Sequence of chain 1.A:
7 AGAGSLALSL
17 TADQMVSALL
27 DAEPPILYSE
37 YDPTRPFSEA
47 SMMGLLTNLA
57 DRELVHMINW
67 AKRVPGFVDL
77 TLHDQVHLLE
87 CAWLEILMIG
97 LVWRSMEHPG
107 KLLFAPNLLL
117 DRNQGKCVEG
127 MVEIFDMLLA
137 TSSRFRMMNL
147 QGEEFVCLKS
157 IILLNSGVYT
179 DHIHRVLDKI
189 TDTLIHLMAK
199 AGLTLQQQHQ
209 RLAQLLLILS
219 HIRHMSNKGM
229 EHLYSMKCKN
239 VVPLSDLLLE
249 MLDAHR

The small molecule below binds the protein below.
Small molecule (SMILES): CC[C@H](C)[C@H](NC(=O)[C@H](C)N)C(=O)N[C@@H](CC(C)C)C(=O)N[C@@H](Cc1cnc[nH]1)C(=O)N[C@@H](CCCN=C(N)N)C(=O)N[C@@H](CC(C)C)C(=O)N[C@@H](CC(C)C)C(=O)N[C@H](CO)CCC(N)=O

Binding-site contacts:
Ligand atom CA contacts residue GLU248 of chain 1.A at 3.3 Å.
Ligand atom CD1 contacts residue GLN81 of chain 1.A at 3.6 Å.
Ligand atom CG contacts residue VAL82 of chain 1.A at 3.7 Å (hydrophobic).
Ligand atom CD2 contacts residue ILE64 of chain 1.A at 3.9 Å (hydrophobic).
Ligand atom CD1 contacts residue VAL82 of chain 1.A at 3.6 Å (hydrophobic).
Ligand atom N contacts residue GLU248 of chain 1.A at 2.8 Å (salt-bridge).
Ligand atom CD2 contacts residue LEU85 of chain 1.A at 3.9 Å (hydrophobic).
Ligand atom CD1 contacts residue LEU245 of chain 1.A at 3.7 Å (hydrophobic).
Ligand atom N contacts residue LEU78 of chain 1.A at 3.9 Å.
Ligand atom N contacts residue GLU248 of chain 1.A at 3.5 Å (salt-bridge).
Ligand atom CB contacts residue GLU248 of chain 1.A at 3.6 Å.
Ligand atom ND1 contacts residue VAL82 of chain 1.A at 3.6 Å.
Ligand atom CG1 contacts residue GLU248 of chain 1.A at 3.3 Å.
Ligand atom CA contacts residue LYS68 of chain 1.A at 3.8 Å.
Ligand atom CD1 contacts residue ILE64 of chain 1.A at 3.4 Å (hydrophobic).
Ligand atom CD2 contacts residue LEU78 of chain 1.A at 4.0 Å (hydrophobic).
Ligand atom N contacts residue VAL82 of chain 1.A at 4.0 Å.
Ligand atom CD1 contacts residue GLU248 of chain 1.A at 3.7 Å.
Ligand atom C contacts residue LEU78 of chain 1.A at 4.0 Å (hydrophobic).
Ligand atom C contacts residue LYS68 of chain 1.A at 4.0 Å.
Ligand atom CB contacts residue ILE64 of chain 1.A at 4.0 Å (hydrophobic).
Ligand atom CD1 contacts residue ASP244 of chain 1.A at 3.4 Å.
Ligand atom C contacts residue LYS68 of chain 1.A at 3.6 Å.
Ligand atom N contacts residue GLU248 of chain 1.A at 3.6 Å (salt-bridge).
Ligand atom CA contacts residue VAL82 of chain 1.A at 4.0 Å (hydrophobic).
Ligand atom CD1 contacts residue MET249 of chain 1.A at 4.1 Å (hydrophobic).
Ligand atom O contacts residue ILE64 of chain 1.A at 4.0 Å.
Ligand atom CB contacts residue LEU78 of chain 1.A at 3.3 Å (hydrophobic).
Ligand atom CD1 contacts residue LEU85 of chain 1.A at 4.1 Å (hydrophobic).
Ligand atom CE1 contacts residue VAL82 of chain 1.A at 3.7 Å (hydrophobic).
Ligand atom O contacts residue LEU78 of chain 1.A at 3.7 Å.
Ligand atom C contacts residue GLU248 of chain 1.A at 3.5 Å.
Ligand atom CD2 contacts residue VAL82 of chain 1.A at 3.8 Å (hydrophobic).
Ligand atom CD2 contacts residue VAL82 of chain 1.A at 3.8 Å (hydrophobic).
Ligand atom CD2 contacts residue GLN81 of chain 1.A at 4.0 Å.
Ligand atom NE2 contacts residue VAL82 of chain 1.A at 3.8 Å.
Ligand atom CA contacts residue GLU248 of chain 1.A at 3.8 Å.
Ligand atom CG2 contacts residue LEU245 of chain 1.A at 3.9 Å (hydrophobic).
Ligand atom O contacts residue LYS68 of chain 1.A at 2.8 Å (salt-bridge).
Ligand atom CD2 contacts residue MET249 of chain 1.A at 3.8 Å (hydrophobic).